A small-molecule ligand and the protein it binds are described below.
Small molecule (SMILES): O=C(N[C@@H]1Cc2ccccc2[C@H]1O)c1cc2cc(Cl)sc2[nH]1

Binding-site contacts:
Ligand atom N2 contacts residue ARG49 of chain 1.A at 3.5 Å (salt-bridge).
Ligand atom C14 contacts residue PRO177 of chain 1.A at 3.8 Å (hydrophobic).
Ligand atom C15 contacts residue TRP56 of chain 1.A at 4.0 Å (hydrophobic).
Ligand atom C9 contacts residue THR27 of chain 2.A at 3.8 Å.
Ligand atom C16 contacts residue ARG49 of chain 1.A at 3.4 Å.
Ligand atom N2 contacts residue PRO177 of chain 1.A at 3.8 Å.
Ligand atom C10 contacts residue LYS180 of chain 1.A at 3.5 Å.
Ligand atom C11 contacts residue ARG49 of chain 1.A at 3.5 Å.
Ligand atom C12 contacts residue VAL29 of chain 2.A at 3.9 Å (hydrophobic).
Ligand atom C13 contacts residue ARG49 of chain 1.A at 3.4 Å.
Ligand atom C2 contacts residue HIS46 of chain 2.A at 3.8 Å.
Ligand atom S1 contacts residue ARG49 of chain 1.A at 3.7 Å.
Ligand atom N1 contacts residue LYS180 of chain 1.A at 3.8 Å.
Ligand atom C7 contacts residue HIS46 of chain 2.A at 3.6 Å.
Ligand atom N2 contacts residue LYS180 of chain 1.A at 3.6 Å.
Ligand atom C12 contacts residue PHE26 of chain 2.A at 3.8 Å (hydrophobic).
Ligand atom C15 contacts residue ARG49 of chain 1.A at 3.5 Å.
Ligand atom C10 contacts residue THR27 of chain 2.A at 4.0 Å.
Ligand atom O2 contacts residue LYS180 of chain 1.A at 4.0 Å.
Ligand atom CL1 contacts residue TRP56 of chain 1.A at 3.7 Å.
Ligand atom C6 contacts residue HIS46 of chain 2.A at 3.8 Å.
Ligand atom C8 contacts residue THR27 of chain 2.A at 3.6 Å.
Ligand atom N1 contacts residue THR27 of chain 2.A at 3.0 Å (h-bond).
Ligand atom C14 contacts residue GLU179 of chain 1.A at 3.7 Å.
Ligand atom N2 contacts residue GLU179 of chain 1.A at 2.9 Å (salt-bridge).
Ligand atom C12 contacts residue LYS180 of chain 1.A at 4.0 Å.
Ligand atom C14 contacts residue ARG49 of chain 1.A at 3.7 Å.
Ligand atom C11 contacts residue GLU179 of chain 1.A at 3.9 Å.
Ligand atom C12 contacts residue THR27 of chain 2.A at 3.5 Å.
Ligand atom C13 contacts residue VAL29 of chain 2.A at 3.7 Å (hydrophobic).
Ligand atom C14 contacts residue LYS180 of chain 1.A at 3.8 Å.
Ligand atom C12 contacts residue ARG49 of chain 1.A at 3.3 Å.
Ligand atom O2 contacts residue GLU179 of chain 1.A at 3.5 Å (salt-bridge).
Ligand atom C5 contacts residue PHE42 of chain 2.A at 3.8 Å (hydrophobic).
Ligand atom CL1 contacts residue ARG49 of chain 1.A at 3.6 Å.
Ligand atom C16 contacts residue VAL29 of chain 2.A at 3.6 Å (hydrophobic).
Ligand atom O1 contacts residue 2TH1 of chain 2.K at 3.0 Å (h-bond).
Ligand atom S1 contacts residue PRO177 of chain 1.A at 3.8 Å.
Ligand atom C11 contacts residue LYS180 of chain 1.A at 3.5 Å.
Ligand atom C16 contacts residue PHE26 of chain 2.A at 3.9 Å (hydrophobic).

Sequence of chain 2.A:
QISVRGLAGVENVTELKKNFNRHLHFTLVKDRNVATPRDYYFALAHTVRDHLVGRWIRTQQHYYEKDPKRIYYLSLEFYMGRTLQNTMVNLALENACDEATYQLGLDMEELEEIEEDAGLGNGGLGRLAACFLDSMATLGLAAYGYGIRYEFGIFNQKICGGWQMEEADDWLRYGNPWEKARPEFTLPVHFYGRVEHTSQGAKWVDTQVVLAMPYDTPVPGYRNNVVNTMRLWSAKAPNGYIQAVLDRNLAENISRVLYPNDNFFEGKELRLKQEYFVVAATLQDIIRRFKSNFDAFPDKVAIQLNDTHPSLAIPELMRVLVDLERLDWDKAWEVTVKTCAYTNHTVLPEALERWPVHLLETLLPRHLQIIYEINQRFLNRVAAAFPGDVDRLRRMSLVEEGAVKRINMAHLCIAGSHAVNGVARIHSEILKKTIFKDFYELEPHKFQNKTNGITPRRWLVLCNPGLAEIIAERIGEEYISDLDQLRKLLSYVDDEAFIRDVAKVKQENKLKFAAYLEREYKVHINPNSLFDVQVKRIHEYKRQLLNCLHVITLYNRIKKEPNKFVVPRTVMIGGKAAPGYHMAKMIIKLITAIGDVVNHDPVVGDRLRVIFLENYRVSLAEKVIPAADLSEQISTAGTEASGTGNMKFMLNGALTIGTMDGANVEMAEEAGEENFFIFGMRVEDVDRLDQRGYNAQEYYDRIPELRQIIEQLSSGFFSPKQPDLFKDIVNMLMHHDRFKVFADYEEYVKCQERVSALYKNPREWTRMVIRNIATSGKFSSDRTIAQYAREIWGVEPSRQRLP

Sequence of chain 1.A:
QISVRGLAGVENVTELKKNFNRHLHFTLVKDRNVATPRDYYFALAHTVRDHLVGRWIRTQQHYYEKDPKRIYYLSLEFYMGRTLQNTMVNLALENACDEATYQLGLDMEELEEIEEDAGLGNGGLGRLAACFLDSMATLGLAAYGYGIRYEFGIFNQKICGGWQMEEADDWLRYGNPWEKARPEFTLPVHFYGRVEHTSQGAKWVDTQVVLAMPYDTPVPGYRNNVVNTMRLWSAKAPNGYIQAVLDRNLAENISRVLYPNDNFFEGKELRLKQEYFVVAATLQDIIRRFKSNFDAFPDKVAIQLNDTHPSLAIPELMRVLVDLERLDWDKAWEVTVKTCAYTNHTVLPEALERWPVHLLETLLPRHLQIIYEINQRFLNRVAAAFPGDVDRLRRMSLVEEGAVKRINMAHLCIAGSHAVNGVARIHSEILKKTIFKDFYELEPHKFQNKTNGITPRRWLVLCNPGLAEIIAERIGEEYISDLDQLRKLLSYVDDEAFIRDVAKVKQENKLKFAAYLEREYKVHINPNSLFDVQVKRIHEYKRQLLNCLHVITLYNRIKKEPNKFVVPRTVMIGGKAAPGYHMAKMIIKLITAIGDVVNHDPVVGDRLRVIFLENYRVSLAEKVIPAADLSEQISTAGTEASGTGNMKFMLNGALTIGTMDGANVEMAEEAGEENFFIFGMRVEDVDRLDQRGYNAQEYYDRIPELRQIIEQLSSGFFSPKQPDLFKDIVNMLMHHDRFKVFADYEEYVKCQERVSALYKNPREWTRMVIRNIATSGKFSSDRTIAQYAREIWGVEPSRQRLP